Sequence of chain 1.A:
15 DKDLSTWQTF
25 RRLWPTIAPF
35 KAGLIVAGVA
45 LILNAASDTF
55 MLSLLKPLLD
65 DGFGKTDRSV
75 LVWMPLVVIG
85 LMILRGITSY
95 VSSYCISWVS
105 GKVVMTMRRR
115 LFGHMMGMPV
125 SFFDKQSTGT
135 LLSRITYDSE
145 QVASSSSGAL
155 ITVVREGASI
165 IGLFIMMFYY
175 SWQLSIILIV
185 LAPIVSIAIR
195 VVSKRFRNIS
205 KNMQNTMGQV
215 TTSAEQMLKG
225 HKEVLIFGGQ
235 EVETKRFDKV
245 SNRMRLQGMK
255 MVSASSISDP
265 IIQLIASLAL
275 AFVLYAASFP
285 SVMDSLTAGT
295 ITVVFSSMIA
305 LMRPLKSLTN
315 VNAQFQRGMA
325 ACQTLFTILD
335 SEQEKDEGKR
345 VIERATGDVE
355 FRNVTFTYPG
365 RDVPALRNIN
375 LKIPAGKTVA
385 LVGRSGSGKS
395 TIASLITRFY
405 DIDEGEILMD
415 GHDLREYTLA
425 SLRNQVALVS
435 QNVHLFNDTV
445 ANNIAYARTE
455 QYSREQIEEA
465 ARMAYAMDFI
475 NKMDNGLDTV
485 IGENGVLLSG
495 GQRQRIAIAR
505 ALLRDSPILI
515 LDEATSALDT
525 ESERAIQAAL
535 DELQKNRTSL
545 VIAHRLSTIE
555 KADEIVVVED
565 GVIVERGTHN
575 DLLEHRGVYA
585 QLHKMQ

Sequence of chain 1.B:
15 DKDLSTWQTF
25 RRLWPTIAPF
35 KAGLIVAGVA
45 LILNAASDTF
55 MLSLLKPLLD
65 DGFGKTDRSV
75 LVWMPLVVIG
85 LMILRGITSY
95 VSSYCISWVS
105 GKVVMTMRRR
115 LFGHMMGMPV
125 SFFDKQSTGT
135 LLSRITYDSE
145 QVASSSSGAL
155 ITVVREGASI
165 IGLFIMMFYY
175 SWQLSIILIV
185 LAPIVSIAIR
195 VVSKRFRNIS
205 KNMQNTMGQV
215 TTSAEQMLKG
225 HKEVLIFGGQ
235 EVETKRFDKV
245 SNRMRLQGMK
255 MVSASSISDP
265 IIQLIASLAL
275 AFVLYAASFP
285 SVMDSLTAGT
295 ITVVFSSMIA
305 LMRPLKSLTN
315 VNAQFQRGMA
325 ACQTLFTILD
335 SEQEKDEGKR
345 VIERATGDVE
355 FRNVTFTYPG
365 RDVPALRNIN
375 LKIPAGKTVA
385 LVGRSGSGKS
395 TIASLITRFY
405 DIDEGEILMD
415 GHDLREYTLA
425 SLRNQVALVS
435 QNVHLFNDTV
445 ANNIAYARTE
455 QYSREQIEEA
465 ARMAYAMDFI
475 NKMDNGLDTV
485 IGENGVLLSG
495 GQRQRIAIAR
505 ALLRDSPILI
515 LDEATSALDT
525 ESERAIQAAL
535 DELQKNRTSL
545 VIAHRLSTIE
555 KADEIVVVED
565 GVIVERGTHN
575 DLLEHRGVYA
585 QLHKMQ

Binding-site contacts:
Ligand atom O2A contacts residue SER493 of chain 1.A at 3.3 Å.
Ligand atom C5 contacts residue TYR362 of chain 1.B at 3.6 Å (hydrophobic).
Ligand atom O1A contacts residue SER394 of chain 1.B at 3.6 Å (h-bond).
Ligand atom O2' contacts residue SER493 of chain 1.A at 3.4 Å (h-bond).
Ligand atom O3A contacts residue SER493 of chain 1.A at 3.4 Å.
Ligand atom PB contacts residue MG1 of chain 1.I at 3.2 Å.
Ligand atom N6 contacts residue TYR404 of chain 1.B at 3.5 Å (h-bond).
Ligand atom O2G contacts residue GLY494 of chain 1.A at 3.0 Å (h-bond).
Ligand atom PG contacts residue MG1 of chain 1.I at 2.8 Å.
Ligand atom O1A contacts residue GLY392 of chain 1.B at 3.4 Å.
Ligand atom O3G contacts residue GLU517 of chain 1.B at 3.0 Å (salt-bridge).
Ligand atom O2G contacts residue MG1 of chain 1.I at 2.0 Å.
Ligand atom O3G contacts residue LYS393 of chain 1.B at 3.3 Å (salt-bridge).
Ligand atom O1G contacts residue GLY495 of chain 1.A at 3.1 Å (h-bond).
Ligand atom O1B contacts residue GLY392 of chain 1.B at 2.7 Å (h-bond).
Ligand atom N3 contacts residue TYR362 of chain 1.B at 3.6 Å.
Ligand atom N6 contacts residue VAL490 of chain 1.A at 3.5 Å (h-bond).
Ligand atom O3G contacts residue MG1 of chain 1.I at 2.8 Å.
Ligand atom C4 contacts residue TYR362 of chain 1.B at 3.6 Å (hydrophobic).
Ligand atom O2G contacts residue SER493 of chain 1.A at 3.5 Å.
Ligand atom O2B contacts residue SER394 of chain 1.B at 2.6 Å (h-bond).
Ligand atom N7 contacts residue TYR362 of chain 1.B at 3.7 Å.
Ligand atom O4' contacts residue TYR362 of chain 1.B at 3.5 Å.
Ligand atom N1 contacts residue LEU491 of chain 1.A at 3.6 Å.
Ligand atom O2B contacts residue MG1 of chain 1.I at 2.1 Å.
Ligand atom O3G contacts residue HIS548 of chain 1.B at 3.4 Å (h-bond).
Ligand atom N1 contacts residue TYR362 of chain 1.B at 3.6 Å.
Ligand atom O1G contacts residue GLY390 of chain 1.B at 3.7 Å.
Ligand atom C2 contacts residue TYR362 of chain 1.B at 3.6 Å (hydrophobic).
Ligand atom O2G contacts residue GLN435 of chain 1.B at 2.9 Å (h-bond).
Ligand atom N3B contacts residue MG1 of chain 1.I at 3.4 Å.
Ligand atom O1B contacts residue SER391 of chain 1.B at 3.1 Å (h-bond).
Ligand atom O1B contacts residue LYS393 of chain 1.B at 3.0 Å (salt-bridge).
Ligand atom N3B contacts residue GLY390 of chain 1.B at 3.0 Å (h-bond).
Ligand atom O1G contacts residue SER389 of chain 1.B at 3.3 Å.
Ligand atom O2' contacts residue GLN496 of chain 1.A at 2.8 Å (h-bond).
Ligand atom C6 contacts residue TYR362 of chain 1.B at 3.6 Å (hydrophobic).
Ligand atom N6 contacts residue ASP128 of chain 1.B at 3.3 Å (salt-bridge).
Ligand atom PA contacts residue THR395 of chain 1.B at 3.6 Å.
Ligand atom O1A contacts residue THR395 of chain 1.B at 2.5 Å (h-bond).

A small-molecule ligand and the protein it binds are described below.
Small molecule (SMILES): Nc1ncnc2c1ncn2[C@@H]1O[C@H](CO[P](=O)(O)O[P](=O)(O)NP(=O)(O)O)[C@@H](O)[C@H]1O